Binding-site contacts:
Ligand atom N2 contacts residue VAL20 of chain 1.A at 3.0 Å (h-bond).
Ligand atom C8 contacts residue PHE9 of chain 1.A at 4.0 Å (hydrophobic).
Ligand atom C6 contacts residue GLY18 of chain 1.A at 3.9 Å.
Ligand atom O7 contacts residue THR4 of chain 1.A at 3.9 Å.
Ligand atom C1 contacts residue VAL20 of chain 1.A at 4.0 Å (hydrophobic).
Ligand atom C1 contacts residue ASN15 of chain 1.A at 1.4 Å.
Ligand atom C7 contacts residue ASN15 of chain 1.A at 3.5 Å.
Ligand atom O5 contacts residue GLY18 of chain 1.A at 3.4 Å.
Ligand atom C8 contacts residue VAL20 of chain 1.A at 3.6 Å (hydrophobic).
Ligand atom C7 contacts residue THR4 of chain 1.A at 3.9 Å.
Ligand atom C3 contacts residue VAL20 of chain 1.A at 4.3 Å (hydrophobic).
Ligand atom C5 contacts residue GLY18 of chain 1.A at 3.6 Å.
Ligand atom O5 contacts residue ASN15 of chain 1.A at 2.4 Å (h-bond).
Ligand atom C7 contacts residue VAL20 of chain 1.A at 3.8 Å (hydrophobic).
Ligand atom N2 contacts residue ASN15 of chain 1.A at 2.9 Å (h-bond).
Ligand atom C3 contacts residue ASN15 of chain 1.A at 3.8 Å.
Ligand atom C8 contacts residue THR4 of chain 1.A at 3.7 Å.
Ligand atom C1 contacts residue GLY18 of chain 1.A at 3.8 Å.
Ligand atom C2 contacts residue VAL20 of chain 1.A at 3.9 Å (hydrophobic).
Ligand atom C4 contacts residue ASN15 of chain 1.A at 4.2 Å.
Ligand atom C2 contacts residue ASN15 of chain 1.A at 2.4 Å.
Ligand atom O7 contacts residue ASN15 of chain 1.A at 3.7 Å.
Ligand atom C5 contacts residue ASN15 of chain 1.A at 3.6 Å.

Sequence of chain 1.A:
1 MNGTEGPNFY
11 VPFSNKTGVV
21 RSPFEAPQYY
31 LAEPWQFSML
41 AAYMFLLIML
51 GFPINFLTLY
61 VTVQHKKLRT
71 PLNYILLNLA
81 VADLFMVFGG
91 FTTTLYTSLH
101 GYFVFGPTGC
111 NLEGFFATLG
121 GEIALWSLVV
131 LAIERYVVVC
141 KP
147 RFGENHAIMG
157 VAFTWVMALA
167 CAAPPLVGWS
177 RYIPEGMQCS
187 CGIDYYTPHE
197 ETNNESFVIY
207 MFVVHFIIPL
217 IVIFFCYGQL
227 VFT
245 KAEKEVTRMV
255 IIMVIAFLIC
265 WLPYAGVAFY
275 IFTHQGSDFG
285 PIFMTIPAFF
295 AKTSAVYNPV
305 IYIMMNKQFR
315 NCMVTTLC

A small-molecule ligand and the protein it binds are described below.
Small molecule (SMILES): CC(=O)N[C@H]1[C@H](O[C@H]2[C@H](O)[C@@H](NC(C)=O)CO[C@@H]2CO)O[C@H](CO)[C@@H](O)[C@@H]1O